The small molecule below binds the protein below.
Small molecule (SMILES): Nc1nonc1N1CCCCC1

Sequence of chain 1.A:
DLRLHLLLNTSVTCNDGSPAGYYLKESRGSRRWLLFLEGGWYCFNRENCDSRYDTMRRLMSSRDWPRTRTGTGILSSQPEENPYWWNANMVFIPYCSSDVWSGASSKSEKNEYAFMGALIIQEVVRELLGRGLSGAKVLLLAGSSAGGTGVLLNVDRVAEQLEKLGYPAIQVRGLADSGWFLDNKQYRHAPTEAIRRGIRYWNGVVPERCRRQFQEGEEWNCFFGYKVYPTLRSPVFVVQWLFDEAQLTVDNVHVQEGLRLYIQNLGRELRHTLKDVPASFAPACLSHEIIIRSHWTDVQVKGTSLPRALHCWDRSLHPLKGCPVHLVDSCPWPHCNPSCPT

Binding-site contacts:
Ligand atom C6 contacts residue ILE214 of chain 1.A at 4.3 Å (hydrophobic).
Ligand atom C4 contacts residue TRP51 of chain 1.A at 3.8 Å (hydrophobic).
Ligand atom C7 contacts residue PHE242 of chain 1.A at 3.9 Å (hydrophobic).
Ligand atom O1 contacts residue PRO210 of chain 1.A at 3.6 Å.
Ligand atom C2 contacts residue VAL110 of chain 1.A at 4.2 Å (hydrophobic).
Ligand atom O1 contacts residue PHE191 of chain 1.A at 3.8 Å.
Ligand atom C7 contacts residue ILE214 of chain 1.A at 3.9 Å (hydrophobic).
Ligand atom C3 contacts residue VAL110 of chain 1.A at 4.1 Å (hydrophobic).
Ligand atom C1 contacts residue TRP51 of chain 1.A at 3.8 Å (hydrophobic).
Ligand atom N1 contacts residue PHE191 of chain 1.A at 3.6 Å.
Ligand atom N4 contacts residue ILE214 of chain 1.A at 4.4 Å.
Ligand atom N4 contacts residue THR159 of chain 1.A at 3.2 Å (h-bond).
Ligand atom N2 contacts residue PHE242 of chain 1.A at 3.8 Å.
Ligand atom C6 contacts residue PHE191 of chain 1.A at 3.5 Å (hydrophobic).
Ligand atom C7 contacts residue THR159 of chain 1.A at 4.4 Å.
Ligand atom N3 contacts residue ILE214 of chain 1.A at 4.3 Å.
Ligand atom O1 contacts residue ILE214 of chain 1.A at 4.0 Å.
Ligand atom O1 contacts residue PHE243 of chain 1.A at 3.4 Å.
Ligand atom C2 contacts residue TYR52 of chain 1.A at 4.1 Å (hydrophobic).
Ligand atom N2 contacts residue PHE243 of chain 1.A at 3.5 Å.
Ligand atom N2 contacts residue PHE191 of chain 1.A at 3.8 Å.
Ligand atom C4 contacts residue PHE191 of chain 1.A at 3.8 Å (hydrophobic).
Ligand atom C1 contacts residue ALA156 of chain 1.A at 4.1 Å (hydrophobic).
Ligand atom C5 contacts residue PHE191 of chain 1.A at 3.8 Å (hydrophobic).
Ligand atom N3 contacts residue PRO210 of chain 1.A at 3.8 Å.
Ligand atom C7 contacts residue PHE191 of chain 1.A at 3.4 Å (hydrophobic).
Ligand atom C1 contacts residue TYR52 of chain 1.A at 4.1 Å (hydrophobic).
Ligand atom N4 contacts residue PHE191 of chain 1.A at 3.7 Å.
Ligand atom N4 contacts residue PHE242 of chain 1.A at 3.2 Å (h-bond).
Ligand atom C5 contacts residue TRP51 of chain 1.A at 3.6 Å (hydrophobic).
Ligand atom C3 contacts residue TYR52 of chain 1.A at 3.8 Å (hydrophobic).
Ligand atom N2 contacts residue ILE214 of chain 1.A at 3.7 Å.
Ligand atom N3 contacts residue PHE191 of chain 1.A at 3.9 Å.
Ligand atom C2 contacts residue ALA156 of chain 1.A at 3.6 Å (hydrophobic).